Sequence of chain 1.A:
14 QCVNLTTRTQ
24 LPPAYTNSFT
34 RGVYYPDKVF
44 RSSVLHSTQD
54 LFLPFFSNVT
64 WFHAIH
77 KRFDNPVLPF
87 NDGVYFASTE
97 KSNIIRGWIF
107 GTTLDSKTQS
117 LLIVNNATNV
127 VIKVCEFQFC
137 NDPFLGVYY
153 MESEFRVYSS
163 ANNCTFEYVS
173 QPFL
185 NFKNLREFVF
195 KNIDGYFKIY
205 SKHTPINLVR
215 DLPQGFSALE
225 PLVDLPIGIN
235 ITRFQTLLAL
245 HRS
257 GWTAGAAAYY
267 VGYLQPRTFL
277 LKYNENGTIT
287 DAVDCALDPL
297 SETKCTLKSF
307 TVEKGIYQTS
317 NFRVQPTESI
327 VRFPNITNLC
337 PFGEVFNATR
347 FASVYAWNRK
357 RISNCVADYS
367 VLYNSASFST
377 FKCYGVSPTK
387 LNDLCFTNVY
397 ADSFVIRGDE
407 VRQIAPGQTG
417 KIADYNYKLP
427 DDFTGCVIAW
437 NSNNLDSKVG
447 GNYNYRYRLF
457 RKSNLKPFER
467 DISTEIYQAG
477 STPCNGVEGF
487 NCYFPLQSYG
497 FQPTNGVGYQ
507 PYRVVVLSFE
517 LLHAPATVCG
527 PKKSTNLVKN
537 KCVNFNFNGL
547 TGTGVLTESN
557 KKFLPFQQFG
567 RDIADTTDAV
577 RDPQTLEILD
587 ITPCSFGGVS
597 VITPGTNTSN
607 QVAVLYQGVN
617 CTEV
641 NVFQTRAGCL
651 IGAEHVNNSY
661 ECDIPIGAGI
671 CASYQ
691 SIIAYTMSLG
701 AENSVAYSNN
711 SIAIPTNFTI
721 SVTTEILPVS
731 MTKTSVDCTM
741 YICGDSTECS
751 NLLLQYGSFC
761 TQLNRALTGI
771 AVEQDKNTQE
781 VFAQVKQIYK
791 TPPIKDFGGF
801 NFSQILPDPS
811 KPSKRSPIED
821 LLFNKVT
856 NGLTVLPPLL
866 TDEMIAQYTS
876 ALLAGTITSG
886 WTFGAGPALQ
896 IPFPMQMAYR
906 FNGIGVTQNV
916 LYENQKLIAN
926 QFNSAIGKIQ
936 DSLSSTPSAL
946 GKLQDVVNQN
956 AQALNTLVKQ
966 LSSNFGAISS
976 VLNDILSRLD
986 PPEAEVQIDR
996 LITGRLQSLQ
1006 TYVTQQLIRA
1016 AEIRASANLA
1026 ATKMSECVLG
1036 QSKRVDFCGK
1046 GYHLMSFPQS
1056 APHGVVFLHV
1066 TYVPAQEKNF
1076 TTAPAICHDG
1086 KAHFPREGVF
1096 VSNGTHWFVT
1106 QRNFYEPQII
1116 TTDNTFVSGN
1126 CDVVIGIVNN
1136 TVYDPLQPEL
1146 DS

A protein and the small-molecule ligand that binds it are described below.
Small molecule (SMILES): CC(=O)N[C@H]1[C@H](O[C@H]2[C@H](O)[C@@H](NC(C)=O)CO[C@@H]2CO)O[C@H](CO)[C@@H](O)[C@@H]1O

Binding-site contacts:
Ligand atom C2 contacts residue ASN1074 of chain 1.A at 2.5 Å.
Ligand atom C7 contacts residue ASN1074 of chain 1.A at 3.7 Å.
Ligand atom C5 contacts residue ALA706 of chain 1.A at 3.7 Å (hydrophobic).
Ligand atom C1 contacts residue GLN895 of chain 1.B at 4.1 Å.
Ligand atom C8 contacts residue GLU1072 of chain 1.A at 3.5 Å.
Ligand atom O7 contacts residue ASN1074 of chain 1.A at 4.0 Å.
Ligand atom C8 contacts residue ASN1074 of chain 1.A at 4.3 Å.
Ligand atom C8 contacts residue ALA706 of chain 1.A at 3.9 Å (hydrophobic).
Ligand atom C3 contacts residue ASN1074 of chain 1.A at 3.8 Å.
Ligand atom O5 contacts residue ASN1074 of chain 1.A at 2.3 Å (h-bond).
Ligand atom C5 contacts residue ASN1074 of chain 1.A at 3.6 Å.
Ligand atom C4 contacts residue ASN1074 of chain 1.A at 4.2 Å.
Ligand atom C8 contacts residue LYS1073 of chain 1.A at 4.4 Å.
Ligand atom O4 contacts residue ALA706 of chain 1.A at 3.7 Å.
Ligand atom C4 contacts residue ALA706 of chain 1.A at 4.2 Å (hydrophobic).
Ligand atom O7 contacts residue SER704 of chain 1.A at 3.5 Å (h-bond).
Ligand atom C1 contacts residue ASN1074 of chain 1.A at 1.4 Å.
Ligand atom O7 contacts residue ALA706 of chain 1.A at 3.5 Å.
Ligand atom C7 contacts residue ALA706 of chain 1.A at 3.7 Å (hydrophobic).
Ligand atom N2 contacts residue ALA706 of chain 1.A at 4.4 Å.
Ligand atom C6 contacts residue ALA706 of chain 1.A at 4.3 Å (hydrophobic).
Ligand atom N2 contacts residue ASN1074 of chain 1.A at 2.9 Å (h-bond).

Sequence of chain 1.B:
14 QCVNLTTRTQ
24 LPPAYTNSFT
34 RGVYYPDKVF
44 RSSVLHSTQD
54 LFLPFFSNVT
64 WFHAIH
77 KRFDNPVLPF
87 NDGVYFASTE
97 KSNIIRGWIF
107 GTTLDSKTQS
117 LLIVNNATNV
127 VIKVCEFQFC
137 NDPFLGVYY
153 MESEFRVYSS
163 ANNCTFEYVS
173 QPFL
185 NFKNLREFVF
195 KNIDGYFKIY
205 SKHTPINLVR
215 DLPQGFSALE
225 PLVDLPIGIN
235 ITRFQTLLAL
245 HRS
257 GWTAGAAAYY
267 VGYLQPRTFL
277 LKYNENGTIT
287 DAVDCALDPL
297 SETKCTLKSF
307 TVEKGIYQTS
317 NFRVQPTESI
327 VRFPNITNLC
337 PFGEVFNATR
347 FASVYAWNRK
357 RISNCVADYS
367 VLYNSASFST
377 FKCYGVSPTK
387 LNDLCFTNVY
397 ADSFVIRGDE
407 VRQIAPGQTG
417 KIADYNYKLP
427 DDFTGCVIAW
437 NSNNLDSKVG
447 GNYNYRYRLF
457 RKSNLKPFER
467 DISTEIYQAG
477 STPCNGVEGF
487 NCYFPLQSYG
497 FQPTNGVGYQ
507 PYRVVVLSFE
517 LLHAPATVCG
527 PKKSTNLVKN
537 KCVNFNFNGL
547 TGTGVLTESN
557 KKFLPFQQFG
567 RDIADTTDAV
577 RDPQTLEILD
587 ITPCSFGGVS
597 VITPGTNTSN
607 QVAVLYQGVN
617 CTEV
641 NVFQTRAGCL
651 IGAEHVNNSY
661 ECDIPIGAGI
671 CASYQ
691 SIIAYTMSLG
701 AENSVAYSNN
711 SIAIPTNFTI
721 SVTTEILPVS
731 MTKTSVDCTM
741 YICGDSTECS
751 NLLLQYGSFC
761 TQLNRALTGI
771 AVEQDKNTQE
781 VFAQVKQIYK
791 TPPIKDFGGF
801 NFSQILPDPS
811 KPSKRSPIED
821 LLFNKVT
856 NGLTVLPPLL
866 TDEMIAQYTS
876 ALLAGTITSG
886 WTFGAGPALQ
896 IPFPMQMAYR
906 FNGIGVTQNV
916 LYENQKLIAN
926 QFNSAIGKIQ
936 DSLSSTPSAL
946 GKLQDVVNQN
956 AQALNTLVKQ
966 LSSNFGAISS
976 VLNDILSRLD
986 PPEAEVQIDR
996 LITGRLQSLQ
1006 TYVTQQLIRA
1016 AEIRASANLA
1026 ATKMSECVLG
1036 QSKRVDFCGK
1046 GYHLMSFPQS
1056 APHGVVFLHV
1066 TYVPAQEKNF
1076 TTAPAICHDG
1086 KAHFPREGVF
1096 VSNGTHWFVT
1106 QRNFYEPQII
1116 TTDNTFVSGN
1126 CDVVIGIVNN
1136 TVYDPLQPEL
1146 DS